The protein below binds the small molecule below.
Small molecule (SMILES): CC(=O)N[C@H]1[C@H](O[C@H]2[C@H](O)[C@@H](NC(C)=O)CO[C@@H]2CO)O[C@H](CO)[C@@H](O[C@@H]2O[C@H](CO)[C@@H](O)[C@H](O[C@H]3O[C@H](CO)[C@@H](O)[C@H](O)[C@@H]3O)[C@@H]2O)[C@@H]1O

Sequence of chain 1.A:
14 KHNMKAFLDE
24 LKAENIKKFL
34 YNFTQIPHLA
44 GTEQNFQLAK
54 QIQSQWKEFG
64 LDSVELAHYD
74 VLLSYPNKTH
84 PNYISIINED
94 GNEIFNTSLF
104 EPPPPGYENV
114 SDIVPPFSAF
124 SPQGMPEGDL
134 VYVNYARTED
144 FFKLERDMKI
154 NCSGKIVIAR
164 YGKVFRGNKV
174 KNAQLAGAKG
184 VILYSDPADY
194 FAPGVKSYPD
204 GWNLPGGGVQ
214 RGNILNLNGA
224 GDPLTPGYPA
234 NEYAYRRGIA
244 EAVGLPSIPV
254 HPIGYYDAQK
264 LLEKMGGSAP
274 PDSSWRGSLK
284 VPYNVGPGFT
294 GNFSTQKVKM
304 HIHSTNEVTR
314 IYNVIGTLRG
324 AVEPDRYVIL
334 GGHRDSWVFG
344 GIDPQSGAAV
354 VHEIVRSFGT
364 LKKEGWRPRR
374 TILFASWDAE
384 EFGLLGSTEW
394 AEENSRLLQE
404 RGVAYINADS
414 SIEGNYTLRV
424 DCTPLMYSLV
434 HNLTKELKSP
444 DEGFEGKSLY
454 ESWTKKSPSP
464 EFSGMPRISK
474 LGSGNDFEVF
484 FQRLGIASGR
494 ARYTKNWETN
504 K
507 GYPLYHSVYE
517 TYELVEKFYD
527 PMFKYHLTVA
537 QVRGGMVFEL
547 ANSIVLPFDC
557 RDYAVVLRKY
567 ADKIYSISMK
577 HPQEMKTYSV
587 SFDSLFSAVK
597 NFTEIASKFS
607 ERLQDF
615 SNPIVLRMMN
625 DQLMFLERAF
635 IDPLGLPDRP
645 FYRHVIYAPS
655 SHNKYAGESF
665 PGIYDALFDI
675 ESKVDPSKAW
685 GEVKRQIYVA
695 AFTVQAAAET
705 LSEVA

Sequence of chain 2.A:
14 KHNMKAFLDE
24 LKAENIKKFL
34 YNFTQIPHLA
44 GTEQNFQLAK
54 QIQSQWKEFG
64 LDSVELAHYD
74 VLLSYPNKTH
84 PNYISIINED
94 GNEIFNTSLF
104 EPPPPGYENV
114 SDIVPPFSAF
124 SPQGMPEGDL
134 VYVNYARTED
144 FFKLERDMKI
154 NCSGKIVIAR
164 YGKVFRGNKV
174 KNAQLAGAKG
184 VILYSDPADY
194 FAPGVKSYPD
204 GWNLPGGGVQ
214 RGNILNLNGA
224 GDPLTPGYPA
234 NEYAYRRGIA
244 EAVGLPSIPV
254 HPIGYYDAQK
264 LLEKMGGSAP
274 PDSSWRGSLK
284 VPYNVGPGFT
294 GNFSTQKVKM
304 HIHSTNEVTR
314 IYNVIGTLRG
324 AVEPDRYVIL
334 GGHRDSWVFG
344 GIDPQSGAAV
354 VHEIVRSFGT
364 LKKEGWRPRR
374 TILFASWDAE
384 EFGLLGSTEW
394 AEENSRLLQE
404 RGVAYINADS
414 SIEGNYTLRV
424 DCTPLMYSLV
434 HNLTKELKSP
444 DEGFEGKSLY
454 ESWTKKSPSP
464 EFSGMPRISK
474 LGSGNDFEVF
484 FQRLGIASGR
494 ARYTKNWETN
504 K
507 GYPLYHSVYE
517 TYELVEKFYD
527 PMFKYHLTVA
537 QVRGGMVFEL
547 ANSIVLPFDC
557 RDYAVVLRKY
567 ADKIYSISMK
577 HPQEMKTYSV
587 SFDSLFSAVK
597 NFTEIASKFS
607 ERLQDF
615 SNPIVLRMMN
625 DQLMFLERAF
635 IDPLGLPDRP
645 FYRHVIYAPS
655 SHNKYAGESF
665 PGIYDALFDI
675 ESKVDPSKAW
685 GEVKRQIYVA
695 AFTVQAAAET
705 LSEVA

Binding-site contacts:
Ligand atom C1 contacts residue GLU235 of chain 2.A at 4.0 Å.
Ligand atom C3 contacts residue ARG313 of chain 2.A at 3.8 Å.
Ligand atom C3 contacts residue ARG313 of chain 2.A at 3.8 Å.
Ligand atom O7 contacts residue GLN699 of chain 1.A at 3.3 Å.
Ligand atom O4 contacts residue GLU235 of chain 2.A at 3.2 Å (salt-bridge).
Ligand atom C4 contacts residue GLU235 of chain 2.A at 3.6 Å.
Ligand atom O3 contacts residue GLU235 of chain 2.A at 3.9 Å.
Ligand atom C8 contacts residue SER593 of chain 1.A at 3.9 Å.
Ligand atom C3 contacts residue ASN597 of chain 1.A at 3.7 Å.
Ligand atom C1 contacts residue SER593 of chain 1.A at 3.6 Å.
Ligand atom C2 contacts residue GLU235 of chain 2.A at 3.1 Å.
Ligand atom O5 contacts residue HIS71 of chain 2.A at 3.6 Å.
Ligand atom O2 contacts residue HIS71 of chain 2.A at 3.1 Å (h-bond).
Ligand atom C2 contacts residue ASN597 of chain 1.A at 2.4 Å.
Ligand atom C2 contacts residue SER593 of chain 1.A at 3.7 Å.
Ligand atom C1 contacts residue ASN597 of chain 1.A at 1.4 Å.
Ligand atom C5 contacts residue ASN597 of chain 1.A at 3.6 Å.
Ligand atom O3 contacts residue ARG313 of chain 2.A at 3.0 Å (salt-bridge).
Ligand atom C6 contacts residue GLU235 of chain 2.A at 3.8 Å.
Ligand atom C7 contacts residue GLN699 of chain 1.A at 3.4 Å.
Ligand atom C6 contacts residue HIS71 of chain 2.A at 4.0 Å.
Ligand atom O4 contacts residue GLU235 of chain 2.A at 3.5 Å (salt-bridge).
Ligand atom C3 contacts residue GLU235 of chain 2.A at 3.5 Å.
Ligand atom O2 contacts residue ARG313 of chain 2.A at 3.3 Å (salt-bridge).
Ligand atom C5 contacts residue GLU235 of chain 2.A at 3.5 Å.
Ligand atom N2 contacts residue ASN597 of chain 1.A at 2.9 Å (h-bond).
Ligand atom C8 contacts residue TYR236 of chain 2.A at 3.7 Å (hydrophobic).
Ligand atom O2 contacts residue GLU235 of chain 2.A at 2.2 Å (salt-bridge).
Ligand atom C8 contacts residue SER590 of chain 1.A at 3.4 Å.
Ligand atom N2 contacts residue SER593 of chain 1.A at 2.9 Å (h-bond).
Ligand atom C4 contacts residue ARG313 of chain 2.A at 3.6 Å.
Ligand atom C2 contacts residue ARG313 of chain 2.A at 3.8 Å.
Ligand atom O5 contacts residue ASN597 of chain 1.A at 2.2 Å (h-bond).
Ligand atom C7 contacts residue ASN597 of chain 1.A at 3.8 Å.
Ligand atom N2 contacts residue GLN699 of chain 1.A at 3.6 Å (h-bond).
Ligand atom C1 contacts residue GLN699 of chain 1.A at 3.8 Å.
Ligand atom C1 contacts residue ARG313 of chain 2.A at 4.0 Å.
Ligand atom C2 contacts residue GLN699 of chain 1.A at 3.7 Å.
Ligand atom C8 contacts residue ALA594 of chain 1.A at 3.8 Å (hydrophobic).
Ligand atom C7 contacts residue SER593 of chain 1.A at 3.8 Å.